Sequence of chain 1.A:
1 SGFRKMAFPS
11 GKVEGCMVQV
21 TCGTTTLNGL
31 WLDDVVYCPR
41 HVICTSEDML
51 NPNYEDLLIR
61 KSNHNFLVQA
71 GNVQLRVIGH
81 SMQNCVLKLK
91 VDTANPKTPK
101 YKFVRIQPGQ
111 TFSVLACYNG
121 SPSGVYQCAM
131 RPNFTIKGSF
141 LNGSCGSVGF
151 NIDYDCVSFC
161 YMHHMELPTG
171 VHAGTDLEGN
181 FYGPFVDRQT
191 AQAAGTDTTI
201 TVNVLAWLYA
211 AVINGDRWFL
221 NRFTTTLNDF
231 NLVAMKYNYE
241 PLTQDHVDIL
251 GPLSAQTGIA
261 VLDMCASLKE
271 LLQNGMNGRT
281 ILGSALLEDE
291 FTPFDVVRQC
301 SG

Binding-site contacts:
Ligand atom C14 contacts residue ASN142 of chain 1.A at 3.9 Å.
Ligand atom C11 contacts residue LEU141 of chain 1.A at 3.6 Å (hydrophobic).
Ligand atom C13 contacts residue ASN142 of chain 1.A at 3.7 Å.
Ligand atom N2 contacts residue GLU166 of chain 1.A at 3.9 Å.
Ligand atom C9 contacts residue GLU166 of chain 1.A at 3.8 Å.
Ligand atom C1 contacts residue MET49 of chain 1.A at 3.7 Å (hydrophobic).
Ligand atom N2 contacts residue PHE140 of chain 1.A at 3.7 Å.
Ligand atom C12 contacts residue ASN142 of chain 1.A at 3.7 Å.
Ligand atom O contacts residue MET165 of chain 1.A at 3.3 Å.
Ligand atom CL contacts residue HIS164 of chain 1.A at 3.6 Å.
Ligand atom C11 contacts residue GLU166 of chain 1.A at 3.8 Å.
Ligand atom CL contacts residue ASP187 of chain 1.A at 3.4 Å.
Ligand atom O contacts residue GLU166 of chain 1.A at 3.0 Å (salt-bridge).
Ligand atom C12 contacts residue LEU141 of chain 1.A at 3.6 Å (hydrophobic).
Ligand atom N1 contacts residue ASN142 of chain 1.A at 3.8 Å.
Ligand atom C10 contacts residue LEU141 of chain 1.A at 3.6 Å (hydrophobic).
Ligand atom CL contacts residue MET165 of chain 1.A at 3.7 Å.
Ligand atom C4 contacts residue GLN189 of chain 1.A at 3.2 Å.
Ligand atom C12 contacts residue PHE140 of chain 1.A at 3.4 Å (hydrophobic).
Ligand atom C18 contacts residue HIS164 of chain 1.A at 3.3 Å.
Ligand atom C10 contacts residue PHE140 of chain 1.A at 3.4 Å (hydrophobic).
Ligand atom C11 contacts residue PHE140 of chain 1.A at 3.8 Å (hydrophobic).
Ligand atom C12 contacts residue GLU166 of chain 1.A at 3.5 Å.
Ligand atom C15 contacts residue ASN142 of chain 1.A at 3.5 Å.
Ligand atom N2 contacts residue HIS163 of chain 1.A at 2.5 Å (h-bond).
Ligand atom C10 contacts residue HIS163 of chain 1.A at 3.6 Å.
Ligand atom C contacts residue MET49 of chain 1.A at 3.8 Å (hydrophobic).
Ligand atom N2 contacts residue SER144 of chain 1.A at 3.5 Å (h-bond).
Ligand atom C contacts residue HIS164 of chain 1.A at 3.9 Å.
Ligand atom CL contacts residue HIS41 of chain 1.A at 3.5 Å.
Ligand atom C2 contacts residue DMS1 of chain 1.E at 3.9 Å.
Ligand atom C18 contacts residue MET165 of chain 1.A at 3.6 Å (hydrophobic).
Ligand atom C18 contacts residue HIS41 of chain 1.A at 3.9 Å.
Ligand atom C2 contacts residue GLN189 of chain 1.A at 3.8 Å.
Ligand atom C contacts residue MET165 of chain 1.A at 3.5 Å (hydrophobic).
Ligand atom N1 contacts residue CYS145 of chain 1.A at 3.7 Å.
Ligand atom C11 contacts residue ASN142 of chain 1.A at 3.9 Å.
Ligand atom C9 contacts residue CYS145 of chain 1.A at 3.9 Å (hydrophobic).
Ligand atom C9 contacts residue HIS163 of chain 1.A at 3.0 Å.
Ligand atom C10 contacts residue GLU166 of chain 1.A at 3.6 Å.

Sequence of chain 1.B:
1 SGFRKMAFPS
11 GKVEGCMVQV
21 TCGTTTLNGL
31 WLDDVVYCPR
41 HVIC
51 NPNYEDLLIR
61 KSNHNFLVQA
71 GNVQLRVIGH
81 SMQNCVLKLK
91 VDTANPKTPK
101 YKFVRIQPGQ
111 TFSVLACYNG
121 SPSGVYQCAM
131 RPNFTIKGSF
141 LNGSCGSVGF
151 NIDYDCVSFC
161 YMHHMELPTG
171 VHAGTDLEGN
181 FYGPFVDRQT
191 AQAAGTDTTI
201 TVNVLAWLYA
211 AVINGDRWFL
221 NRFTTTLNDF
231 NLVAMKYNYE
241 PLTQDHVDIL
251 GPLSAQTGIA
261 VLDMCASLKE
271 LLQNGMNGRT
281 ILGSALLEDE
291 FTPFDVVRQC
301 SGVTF

This protein binds this small molecule.
Small molecule (SMILES): O=C(Nc1cncc2ccccc12)[C@@H]1CNCc2ccc(Cl)cc21